Sequence of chain 1.A:
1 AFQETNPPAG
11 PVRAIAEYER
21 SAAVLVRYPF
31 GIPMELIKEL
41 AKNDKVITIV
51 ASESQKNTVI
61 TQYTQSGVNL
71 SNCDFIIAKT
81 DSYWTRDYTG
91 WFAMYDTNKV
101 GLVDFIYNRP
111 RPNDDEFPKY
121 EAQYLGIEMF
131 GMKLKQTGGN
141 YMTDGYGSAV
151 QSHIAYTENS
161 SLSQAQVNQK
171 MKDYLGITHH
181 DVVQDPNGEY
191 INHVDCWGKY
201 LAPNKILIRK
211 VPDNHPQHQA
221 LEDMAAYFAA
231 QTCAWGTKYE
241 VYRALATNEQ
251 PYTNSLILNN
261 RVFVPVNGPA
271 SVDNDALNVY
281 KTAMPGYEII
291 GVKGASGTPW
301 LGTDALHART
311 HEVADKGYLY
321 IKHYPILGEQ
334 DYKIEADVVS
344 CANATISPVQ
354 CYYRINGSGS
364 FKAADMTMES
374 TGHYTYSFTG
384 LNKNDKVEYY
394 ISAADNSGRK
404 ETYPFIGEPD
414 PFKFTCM

A protein and the small-molecule ligand that binds it are described below.
Small molecule (SMILES): NC(=[NH2+])NCCC[C@H](N)C(=O)O

Binding-site contacts:
Ligand atom C contacts residue TYR190 of chain 1.A at 3.7 Å (hydrophobic).
Ligand atom CZ contacts residue ASP87 of chain 1.A at 3.6 Å.
Ligand atom NH2 contacts residue ARG86 of chain 1.A at 3.7 Å.
Ligand atom NH1 contacts residue ASP195 of chain 1.A at 3.0 Å (salt-bridge).
Ligand atom CG contacts residue TRP84 of chain 1.A at 3.7 Å (hydrophobic).
Ligand atom CA contacts residue TRP84 of chain 1.A at 3.6 Å (hydrophobic).
Ligand atom NE contacts residue HIS193 of chain 1.A at 3.5 Å (h-bond).
Ligand atom NH1 contacts residue ALA308 of chain 1.A at 3.5 Å.
Ligand atom N contacts residue TYR190 of chain 1.A at 3.4 Å (h-bond).
Ligand atom O contacts residue MET1 of chain 1.D at 3.3 Å (h-bond).
Ligand atom NH2 contacts residue ASP87 of chain 1.A at 2.9 Å (salt-bridge).
Ligand atom NH2 contacts residue HIS193 of chain 1.A at 3.3 Å (h-bond).
Ligand atom NH2 contacts residue ASP195 of chain 1.A at 2.9 Å (salt-bridge).
Ligand atom NE contacts residue ASP87 of chain 1.A at 2.8 Å (salt-bridge).
Ligand atom NH2 contacts residue ALA308 of chain 1.A at 3.5 Å.
Ligand atom N contacts residue MET1 of chain 1.D at 1.3 Å.
Ligand atom CZ contacts residue ASP195 of chain 1.A at 3.7 Å.
Ligand atom O contacts residue ARG111 of chain 1.A at 2.9 Å (salt-bridge).
Ligand atom NH1 contacts residue HIS193 of chain 1.A at 3.5 Å (h-bond).
Ligand atom C contacts residue ARG109 of chain 1.A at 3.5 Å.
Ligand atom CD contacts residue ILE191 of chain 1.A at 3.5 Å (hydrophobic).
Ligand atom OXT contacts residue MET1 of chain 1.D at 3.3 Å (h-bond).
Ligand atom N contacts residue TRP84 of chain 1.A at 3.5 Å.
Ligand atom CA contacts residue MET1 of chain 1.D at 2.5 Å (hydrophobic).
Ligand atom CD contacts residue THR303 of chain 1.A at 3.5 Å.
Ligand atom NH1 contacts residue THR303 of chain 1.A at 3.1 Å (h-bond).
Ligand atom CB contacts residue TRP84 of chain 1.A at 3.7 Å (hydrophobic).
Ligand atom O contacts residue ARG109 of chain 1.A at 2.8 Å (salt-bridge).
Ligand atom CZ contacts residue HIS193 of chain 1.A at 3.1 Å.
Ligand atom CG contacts residue ASP87 of chain 1.A at 3.3 Å.
Ligand atom NH2 contacts residue GLY139 of chain 1.A at 3.3 Å.
Ligand atom CD contacts residue ASP87 of chain 1.A at 3.6 Å.
Ligand atom OXT contacts residue ILE191 of chain 1.A at 3.6 Å.
Ligand atom CB contacts residue MET1 of chain 1.D at 3.7 Å (hydrophobic).
Ligand atom C contacts residue MET1 of chain 1.D at 2.9 Å (hydrophobic).
Ligand atom CZ contacts residue ALA308 of chain 1.A at 3.2 Å (hydrophobic).
Ligand atom CG contacts residue ILE191 of chain 1.A at 3.7 Å (hydrophobic).
Ligand atom OXT contacts residue ARG109 of chain 1.A at 3.0 Å (salt-bridge).
Ligand atom NE contacts residue ALA308 of chain 1.A at 3.5 Å.
Ligand atom OXT contacts residue TYR190 of chain 1.A at 2.8 Å (h-bond).